Binding-site contacts:
Ligand atom C contacts residue THR165 of chain 1.A at 4.4 Å.
Ligand atom OXT contacts residue VAL18 of chain 1.A at 4.5 Å.
Ligand atom CA contacts residue SER91 of chain 1.A at 4.5 Å.
Ligand atom CB contacts residue THR71 of chain 1.A at 2.8 Å.
Ligand atom CB contacts residue GLY70 of chain 1.A at 3.9 Å.
Ligand atom O contacts residue LYS137 of chain 1.A at 4.2 Å.
Ligand atom O3 contacts residue GLY70 of chain 1.A at 4.5 Å.
Ligand atom CA contacts residue ARG47 of chain 1.A at 3.8 Å.
Ligand atom CA contacts residue PRO92 of chain 1.A at 4.1 Å (hydrophobic).
Ligand atom O3 contacts residue GLU43 of chain 1.A at 4.5 Å.
Ligand atom O contacts residue PRO92 of chain 1.A at 4.3 Å.
Ligand atom C contacts residue VAL90 of chain 1.A at 4.3 Å (hydrophobic).
Ligand atom O3 contacts residue PRO92 of chain 1.A at 4.3 Å.
Ligand atom O contacts residue THR165 of chain 1.A at 4.3 Å.
Ligand atom O contacts residue SER91 of chain 1.A at 4.3 Å.
Ligand atom CA contacts residue THR71 of chain 1.A at 3.5 Å.
Ligand atom OXT contacts residue THR165 of chain 1.A at 3.8 Å.
Ligand atom C contacts residue PRO92 of chain 1.A at 4.5 Å (hydrophobic).
Ligand atom O3 contacts residue ARG47 of chain 1.A at 2.8 Å (salt-bridge).
Ligand atom CB contacts residue VAL72 of chain 1.A at 4.4 Å (hydrophobic).
Ligand atom OXT contacts residue GLU43 of chain 1.A at 4.5 Å.
Ligand atom OXT contacts residue PHE139 of chain 1.A at 3.8 Å.
Ligand atom C contacts residue GLU43 of chain 1.A at 4.0 Å.
Ligand atom CB contacts residue GLU43 of chain 1.A at 4.0 Å.
Ligand atom O3 contacts residue THR71 of chain 1.A at 2.7 Å (h-bond).
Ligand atom OXT contacts residue ARG47 of chain 1.A at 3.3 Å (salt-bridge).
Ligand atom O contacts residue VAL90 of chain 1.A at 3.4 Å.
Ligand atom CB contacts residue SER91 of chain 1.A at 3.4 Å.
Ligand atom CA contacts residue VAL90 of chain 1.A at 4.4 Å (hydrophobic).
Ligand atom O contacts residue GLU43 of chain 1.A at 4.1 Å.
Ligand atom O3 contacts residue PRO156 of chain 3.A at 3.8 Å.
Ligand atom CB contacts residue VAL90 of chain 1.A at 3.4 Å (hydrophobic).
Ligand atom CB contacts residue PRO92 of chain 1.A at 3.3 Å (hydrophobic).
Ligand atom CA contacts residue GLU43 of chain 1.A at 3.9 Å.
Ligand atom O contacts residue PHE139 of chain 1.A at 4.5 Å.
Ligand atom C contacts residue ARG47 of chain 1.A at 4.0 Å.
Ligand atom C contacts residue PHE139 of chain 1.A at 4.4 Å (hydrophobic).

Sequence of chain 3.A:
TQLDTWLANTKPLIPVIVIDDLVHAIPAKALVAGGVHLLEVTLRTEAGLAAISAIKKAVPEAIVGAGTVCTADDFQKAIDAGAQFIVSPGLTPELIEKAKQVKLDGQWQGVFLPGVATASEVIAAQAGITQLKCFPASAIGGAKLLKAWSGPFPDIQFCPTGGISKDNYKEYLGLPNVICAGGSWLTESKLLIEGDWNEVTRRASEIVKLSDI

Sequence of chain 1.A:
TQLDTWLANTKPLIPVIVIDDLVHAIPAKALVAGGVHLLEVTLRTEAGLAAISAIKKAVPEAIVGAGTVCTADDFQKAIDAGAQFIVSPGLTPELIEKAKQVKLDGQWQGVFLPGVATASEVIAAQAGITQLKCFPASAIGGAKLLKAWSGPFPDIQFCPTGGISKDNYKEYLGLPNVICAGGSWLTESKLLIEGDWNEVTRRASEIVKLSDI

The protein below binds the small molecule below.
Small molecule (SMILES): CC(=O)C(=O)O